The protein below binds the small molecule below.
Small molecule (SMILES): NCCC[C@H](N)C(=O)O

Sequence of chain 4.A:
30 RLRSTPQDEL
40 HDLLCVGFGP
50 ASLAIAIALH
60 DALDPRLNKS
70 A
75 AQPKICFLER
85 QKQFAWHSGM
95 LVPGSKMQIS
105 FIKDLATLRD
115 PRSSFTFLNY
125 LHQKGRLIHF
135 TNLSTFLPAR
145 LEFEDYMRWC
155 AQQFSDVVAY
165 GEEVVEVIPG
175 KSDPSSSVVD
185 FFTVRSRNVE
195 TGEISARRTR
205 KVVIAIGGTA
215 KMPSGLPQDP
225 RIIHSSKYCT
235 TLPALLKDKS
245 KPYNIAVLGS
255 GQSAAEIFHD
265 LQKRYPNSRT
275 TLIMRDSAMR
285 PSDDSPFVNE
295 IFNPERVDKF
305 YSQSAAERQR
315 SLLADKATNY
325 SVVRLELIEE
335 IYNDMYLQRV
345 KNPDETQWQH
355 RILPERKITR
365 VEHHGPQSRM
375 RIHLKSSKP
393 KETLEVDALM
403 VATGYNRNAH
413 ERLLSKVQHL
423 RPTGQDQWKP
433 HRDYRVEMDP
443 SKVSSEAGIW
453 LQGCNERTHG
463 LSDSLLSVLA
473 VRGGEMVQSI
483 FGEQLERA

Binding-site contacts:
Ligand atom C contacts residue LYS107 of chain 4.A at 3.3 Å.
Ligand atom NE contacts residue THR322 of chain 4.A at 4.3 Å.
Ligand atom CA contacts residue ASN293 of chain 4.A at 3.6 Å.
Ligand atom CB contacts residue LEU467 of chain 4.A at 4.4 Å (hydrophobic).
Ligand atom C contacts residue PHE296 of chain 4.A at 3.8 Å (hydrophobic).
Ligand atom CD contacts residue LEU467 of chain 4.A at 3.8 Å (hydrophobic).
Ligand atom C contacts residue SER469 of chain 4.A at 3.8 Å.
Ligand atom C contacts residue ASN293 of chain 4.A at 3.8 Å.
Ligand atom CG contacts residue LEU467 of chain 4.A at 3.8 Å (hydrophobic).
Ligand atom O contacts residue ASN293 of chain 4.A at 3.0 Å (h-bond).
Ligand atom CB contacts residue ILE103 of chain 4.A at 3.9 Å (hydrophobic).
Ligand atom N contacts residue PHE296 of chain 4.A at 3.6 Å.
Ligand atom CG contacts residue PHE296 of chain 4.A at 4.4 Å (hydrophobic).
Ligand atom OXT contacts residue ILE103 of chain 4.A at 3.4 Å.
Ligand atom CD contacts residue ASN323 of chain 4.A at 4.2 Å.
Ligand atom N contacts residue ASN293 of chain 4.A at 2.7 Å (h-bond).
Ligand atom CB contacts residue GLN102 of chain 4.A at 3.9 Å.
Ligand atom O contacts residue ILE103 of chain 4.A at 4.1 Å.
Ligand atom O contacts residue LYS107 of chain 4.A at 2.9 Å (salt-bridge).
Ligand atom CD contacts residue GLN102 of chain 4.A at 4.2 Å.
Ligand atom O contacts residue PHE296 of chain 4.A at 4.4 Å.
Ligand atom CG contacts residue GLN102 of chain 4.A at 4.3 Å.
Ligand atom CA contacts residue SER469 of chain 4.A at 4.1 Å.
Ligand atom C contacts residue ILE103 of chain 4.A at 3.9 Å (hydrophobic).
Ligand atom OXT contacts residue SER469 of chain 4.A at 2.8 Å (h-bond).
Ligand atom NE contacts residue ASN323 of chain 4.A at 3.5 Å (h-bond).
Ligand atom CA contacts residue PHE296 of chain 4.A at 3.6 Å (hydrophobic).
Ligand atom NE contacts residue GLN102 of chain 4.A at 4.1 Å.
Ligand atom OXT contacts residue PHE296 of chain 4.A at 3.4 Å.
Ligand atom OXT contacts residue LYS107 of chain 4.A at 2.9 Å (salt-bridge).
Ligand atom NE contacts residue LEU467 of chain 4.A at 4.2 Å.
Ligand atom CG contacts residue THR322 of chain 4.A at 4.2 Å.
Ligand atom CB contacts residue SER469 of chain 4.A at 4.1 Å.